Sequence of chain 17.C:
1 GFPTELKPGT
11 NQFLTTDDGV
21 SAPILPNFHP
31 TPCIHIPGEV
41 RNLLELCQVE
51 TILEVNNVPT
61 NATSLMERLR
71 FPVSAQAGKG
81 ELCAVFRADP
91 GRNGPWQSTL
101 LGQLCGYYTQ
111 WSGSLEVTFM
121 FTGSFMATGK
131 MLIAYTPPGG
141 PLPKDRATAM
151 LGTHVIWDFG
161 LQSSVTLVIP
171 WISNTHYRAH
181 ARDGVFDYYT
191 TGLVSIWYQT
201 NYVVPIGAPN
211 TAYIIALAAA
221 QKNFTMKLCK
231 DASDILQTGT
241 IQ

A small-molecule ligand and the protein it binds are described below.
Small molecule (SMILES): Cc1nc(-c2ccc(OCCCCCN3CCN(c4ccnc(N)c4)C3=O)cc2)no1

Sequence of chain 17.A:
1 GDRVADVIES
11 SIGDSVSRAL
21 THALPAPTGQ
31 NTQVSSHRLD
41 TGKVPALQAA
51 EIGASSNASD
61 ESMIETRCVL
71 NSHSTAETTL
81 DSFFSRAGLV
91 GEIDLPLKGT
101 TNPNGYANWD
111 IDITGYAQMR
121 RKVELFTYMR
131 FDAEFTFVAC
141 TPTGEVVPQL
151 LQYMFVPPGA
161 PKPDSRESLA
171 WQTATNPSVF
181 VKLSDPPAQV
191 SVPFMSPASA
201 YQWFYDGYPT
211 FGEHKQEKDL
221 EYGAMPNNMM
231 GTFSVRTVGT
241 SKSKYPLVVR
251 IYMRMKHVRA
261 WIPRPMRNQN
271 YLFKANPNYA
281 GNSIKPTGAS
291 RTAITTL

Binding-site contacts:
Ligand atom C15 contacts residue VAL192 of chain 17.A at 3.2 Å (hydrophobic).
Ligand atom C13 contacts residue ILE111 of chain 17.A at 4.0 Å (hydrophobic).
Ligand atom C17 contacts residue PHE155 of chain 17.A at 3.7 Å (hydrophobic).
Ligand atom C16 contacts residue PHE155 of chain 17.A at 3.9 Å (hydrophobic).
Ligand atom C18 contacts residue PHE155 of chain 17.A at 3.9 Å (hydrophobic).
Ligand atom N6 contacts residue ILE24 of chain 17.C at 3.9 Å.
Ligand atom C16 contacts residue PHE135 of chain 17.A at 3.4 Å (hydrophobic).
Ligand atom N1 contacts residue ASP112 of chain 17.A at 3.9 Å.
Ligand atom C19 contacts residue ILE24 of chain 17.C at 3.5 Å (hydrophobic).
Ligand atom C19 contacts residue VAL192 of chain 17.A at 3.4 Å (hydrophobic).
Ligand atom C17 contacts residue PHE135 of chain 17.A at 3.9 Å (hydrophobic).
Ligand atom C14 contacts residue MET195 of chain 17.A at 3.9 Å (hydrophobic).
Ligand atom C22 contacts residue VAL179 of chain 17.A at 3.4 Å (hydrophobic).
Ligand atom C12 contacts residue MET195 of chain 17.A at 3.8 Å (hydrophobic).
Ligand atom C16 contacts residue ILE111 of chain 17.A at 3.5 Å (hydrophobic).
Ligand atom N5 contacts residue PHE233 of chain 17.A at 3.2 Å.
Ligand atom O2 contacts residue PHE137 of chain 17.A at 4.0 Å.
Ligand atom N4 contacts residue TRP203 of chain 17.A at 3.6 Å (h-bond).
Ligand atom C14 contacts residue PHE155 of chain 17.A at 3.9 Å (hydrophobic).
Ligand atom C2 contacts residue ASP112 of chain 17.A at 2.8 Å.
Ligand atom C4 contacts residue TRP203 of chain 17.A at 4.0 Å (hydrophobic).
Ligand atom C8 contacts residue TYR201 of chain 17.A at 3.3 Å (hydrophobic).
Ligand atom C15 contacts residue MET195 of chain 17.A at 3.8 Å (hydrophobic).
Ligand atom O1 contacts residue MET195 of chain 17.A at 3.2 Å.
Ligand atom C14 contacts residue PHE135 of chain 17.A at 3.7 Å (hydrophobic).
Ligand atom C5 contacts residue TRP203 of chain 17.A at 3.8 Å (hydrophobic).
Ligand atom O3 contacts residue ASP112 of chain 17.A at 3.6 Å.
Ligand atom C3 contacts residue ASP112 of chain 17.A at 3.0 Å.
Ligand atom N5 contacts residue PHE137 of chain 17.A at 3.5 Å.
Ligand atom C13 contacts residue PHE135 of chain 17.A at 3.4 Å (hydrophobic).
Ligand atom O3 contacts residue ILE113 of chain 17.A at 3.0 Å (h-bond).
Ligand atom C7 contacts residue TYR201 of chain 17.A at 3.8 Å (hydrophobic).
Ligand atom N2 contacts residue TRP203 of chain 17.A at 3.9 Å.
Ligand atom C13 contacts residue MET195 of chain 17.A at 3.9 Å (hydrophobic).
Ligand atom C9 contacts residue ILE113 of chain 17.A at 3.7 Å (hydrophobic).
Ligand atom C7 contacts residue ASN228 of chain 17.A at 3.8 Å.
Ligand atom N6 contacts residue PHE155 of chain 17.A at 3.8 Å.
Ligand atom O2 contacts residue PHE233 of chain 17.A at 3.0 Å.
Ligand atom C2 contacts residue THR114 of chain 17.A at 3.6 Å.
Ligand atom N1 contacts residue THR114 of chain 17.A at 4.0 Å.

Sequence of chain 18.C:
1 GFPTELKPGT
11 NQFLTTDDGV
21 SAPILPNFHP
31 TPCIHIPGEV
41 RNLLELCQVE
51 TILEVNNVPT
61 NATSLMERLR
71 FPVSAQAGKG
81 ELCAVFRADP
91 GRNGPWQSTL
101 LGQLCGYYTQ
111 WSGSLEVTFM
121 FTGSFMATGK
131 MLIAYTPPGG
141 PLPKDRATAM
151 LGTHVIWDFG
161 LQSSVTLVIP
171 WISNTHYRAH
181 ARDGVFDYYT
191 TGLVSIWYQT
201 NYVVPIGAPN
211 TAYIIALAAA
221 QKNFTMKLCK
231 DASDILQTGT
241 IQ